This small molecule binds to this protein.
Small molecule (SMILES): NC(=O)[C@H]1CCCC[C@H]1NC(=O)C1(NC(=O)[C@H](Cc2ccc(OP(=O)(O)O)cc2)NC(=O)OCc2cccc(N)c2)CCCCC1

Binding-site contacts:
Ligand atom C10 contacts residue ARG11 of chain 1.A at 3.6 Å.
Ligand atom C15 contacts residue LYS53 of chain 1.A at 3.6 Å.
Ligand atom O26 contacts residue SER34 of chain 1.A at 2.8 Å (h-bond).
Ligand atom C5 contacts residue ARG11 of chain 1.A at 3.5 Å.
Ligand atom O27 contacts residue ARG11 of chain 1.A at 2.8 Å (salt-bridge).
Ligand atom O11 contacts residue ARG11 of chain 1.A at 2.7 Å (salt-bridge).
Ligand atom C14 contacts residue HIS51 of chain 1.A at 3.5 Å.
Ligand atom C21 contacts residue HIS51 of chain 1.A at 3.5 Å.
Ligand atom C42 contacts residue TRP65 of chain 1.A at 3.7 Å (hydrophobic).
Ligand atom C7 contacts residue ARG11 of chain 1.A at 3.0 Å.
Ligand atom O25 contacts residue SER40 of chain 1.A at 2.6 Å (h-bond).
Ligand atom C31 contacts residue GLN50 of chain 1.A at 3.5 Å.
Ligand atom P24 contacts residue SER32 of chain 1.A at 3.5 Å.
Ligand atom C30 contacts residue PHE52 of chain 1.A at 3.5 Å (hydrophobic).
Ligand atom C43 contacts residue TRP65 of chain 1.A at 3.6 Å (hydrophobic).
Ligand atom O25 contacts residue SER32 of chain 1.A at 3.0 Å (h-bond).
Ligand atom O23 contacts residue SER34 of chain 1.A at 3.2 Å (h-bond).
Ligand atom N28 contacts residue HIS51 of chain 1.A at 2.9 Å (h-bond).
Ligand atom O25 contacts residue ARG30 of chain 1.A at 2.7 Å (salt-bridge).
Ligand atom C14 contacts residue LYS53 of chain 1.A at 3.5 Å.
Ligand atom N45 contacts residue LEU55 of chain 1.A at 3.2 Å.
Ligand atom P24 contacts residue ARG30 of chain 1.A at 3.4 Å.
Ligand atom O46 contacts residue LYS53 of chain 1.A at 2.9 Å (salt-bridge).
Ligand atom C6 contacts residue ARG11 of chain 1.A at 3.1 Å.
Ligand atom O27 contacts residue ARG30 of chain 1.A at 2.8 Å (salt-bridge).
Ligand atom C16 contacts residue HIS51 of chain 1.A at 3.6 Å.
Ligand atom C13 contacts residue HIS51 of chain 1.A at 3.2 Å.
Ligand atom C44 contacts residue LYS53 of chain 1.A at 3.7 Å.
Ligand atom C17 contacts residue SER40 of chain 1.A at 3.7 Å.
Ligand atom O26 contacts residue SER32 of chain 1.A at 3.2 Å (h-bond).
Ligand atom C38 contacts residue TRP65 of chain 1.A at 3.6 Å (hydrophobic).
Ligand atom C16 contacts residue LYS53 of chain 1.A at 3.5 Å.
Ligand atom O46 contacts residue PHE52 of chain 1.A at 3.4 Å.
Ligand atom C2 contacts residue ARG11 of chain 1.A at 3.6 Å.
Ligand atom C42 contacts residue LEU64 of chain 1.A at 3.4 Å (hydrophobic).
Ligand atom N1 contacts residue SER34 of chain 1.A at 3.6 Å.
Ligand atom N45 contacts residue LEU64 of chain 1.A at 3.0 Å (h-bond).
Ligand atom C20 contacts residue LYS53 of chain 1.A at 3.7 Å.
Ligand atom P24 contacts residue SER34 of chain 1.A at 3.6 Å.
Ligand atom N45 contacts residue LYS53 of chain 1.A at 2.9 Å (salt-bridge).

Sequence of chain 1.A:
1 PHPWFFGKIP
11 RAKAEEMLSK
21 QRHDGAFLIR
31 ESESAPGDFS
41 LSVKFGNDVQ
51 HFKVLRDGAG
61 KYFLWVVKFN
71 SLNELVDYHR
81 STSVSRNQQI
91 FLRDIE